Sequence of chain 1.A:
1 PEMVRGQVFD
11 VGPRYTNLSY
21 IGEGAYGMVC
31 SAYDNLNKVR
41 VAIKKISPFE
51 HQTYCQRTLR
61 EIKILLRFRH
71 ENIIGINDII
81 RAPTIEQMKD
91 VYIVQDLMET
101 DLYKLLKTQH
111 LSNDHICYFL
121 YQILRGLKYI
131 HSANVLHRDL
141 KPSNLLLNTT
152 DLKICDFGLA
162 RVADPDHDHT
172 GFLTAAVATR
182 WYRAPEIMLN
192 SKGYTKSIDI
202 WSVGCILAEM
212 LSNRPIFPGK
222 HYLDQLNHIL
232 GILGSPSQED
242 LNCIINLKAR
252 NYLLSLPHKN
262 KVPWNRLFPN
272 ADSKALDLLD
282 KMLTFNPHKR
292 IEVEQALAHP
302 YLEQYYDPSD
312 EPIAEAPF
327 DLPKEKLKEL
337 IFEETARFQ

A small-molecule ligand and the protein it binds are described below.
Small molecule (SMILES): N#Cc1c[nH]c2ncccc12

Binding-site contacts:
Ligand atom CAF contacts residue LEU146 of chain 1.A at 4.0 Å (hydrophobic).
Ligand atom NAH contacts residue ALA42 of chain 1.A at 3.2 Å.
Ligand atom NAH contacts residue GLN95 of chain 1.A at 4.2 Å.
Ligand atom CAK contacts residue ALA42 of chain 1.A at 3.4 Å (hydrophobic).
Ligand atom NAH contacts residue ASP96 of chain 1.A at 2.8 Å (salt-bridge).
Ligand atom CAE contacts residue VAL29 of chain 1.A at 4.2 Å (hydrophobic).
Ligand atom CAI contacts residue ALA42 of chain 1.A at 4.0 Å (hydrophobic).
Ligand atom CAI contacts residue GLN95 of chain 1.A at 3.8 Å.
Ligand atom CAB contacts residue LYS44 of chain 1.A at 4.4 Å.
Ligand atom CAF contacts residue ASP96 of chain 1.A at 3.8 Å.
Ligand atom CAD contacts residue LEU97 of chain 1.A at 4.1 Å (hydrophobic).
Ligand atom CAJ contacts residue VAL29 of chain 1.A at 4.5 Å (hydrophobic).
Ligand atom NAG contacts residue ALA42 of chain 1.A at 3.8 Å.
Ligand atom CAB contacts residue GLN95 of chain 1.A at 3.6 Å.
Ligand atom NAG contacts residue LEU97 of chain 1.A at 3.9 Å.
Ligand atom CAJ contacts residue ALA42 of chain 1.A at 3.9 Å (hydrophobic).
Ligand atom NAG contacts residue MET98 of chain 1.A at 3.0 Å (h-bond).
Ligand atom CAC contacts residue MET98 of chain 1.A at 4.2 Å (hydrophobic).
Ligand atom CAC contacts residue ILE21 of chain 1.A at 4.2 Å (hydrophobic).
Ligand atom NAA contacts residue VAL29 of chain 1.A at 4.3 Å.
Ligand atom CAK contacts residue ASP96 of chain 1.A at 3.6 Å.
Ligand atom CAB contacts residue VAL29 of chain 1.A at 4.3 Å (hydrophobic).
Ligand atom CAJ contacts residue LEU146 of chain 1.A at 4.2 Å (hydrophobic).
Ligand atom CAK contacts residue MET98 of chain 1.A at 4.0 Å (hydrophobic).
Ligand atom NAH contacts residue LEU146 of chain 1.A at 3.9 Å.
Ligand atom CAF contacts residue GLN95 of chain 1.A at 3.1 Å.
Ligand atom CAF contacts residue ALA42 of chain 1.A at 3.6 Å (hydrophobic).
Ligand atom NAA contacts residue LYS44 of chain 1.A at 3.6 Å.
Ligand atom NAA contacts residue GLN95 of chain 1.A at 4.0 Å.
Ligand atom NAH contacts residue MET98 of chain 1.A at 4.4 Å.
Ligand atom CAK contacts residue LEU146 of chain 1.A at 4.0 Å (hydrophobic).
Ligand atom CAI contacts residue LEU146 of chain 1.A at 4.1 Å (hydrophobic).
Ligand atom NAG contacts residue ASP96 of chain 1.A at 3.8 Å.
Ligand atom CAD contacts residue MET98 of chain 1.A at 3.1 Å (hydrophobic).